Binding-site contacts:
Ligand atom C5 contacts residue GLU75 of chain 1.I at 3.7 Å.
Ligand atom O13 contacts residue MN1 of chain 1.NC at 3.5 Å.
Ligand atom O13 contacts residue HIS45 of chain 1.W at 4.0 Å.
Ligand atom C5 contacts residue MN1 of chain 1.NC at 3.7 Å.
Ligand atom C7 contacts residue GLU171 of chain 1.W at 3.5 Å.
Ligand atom C5 contacts residue LEU105 of chain 1.W at 3.9 Å (hydrophobic).
Ligand atom O12 contacts residue ARG97 of chain 1.X at 4.0 Å.
Ligand atom N4 contacts residue MN1 of chain 1.YA at 2.7 Å.
Ligand atom C5 contacts residue GLU171 of chain 1.W at 3.5 Å.
Ligand atom O11 contacts residue ARG97 of chain 1.X at 3.3 Å (salt-bridge).
Ligand atom N2 contacts residue GLU75 of chain 1.I at 3.9 Å.
Ligand atom C5 contacts residue HIS168 of chain 1.W at 3.4 Å.
Ligand atom N4 contacts residue GLU75 of chain 1.I at 2.5 Å (salt-bridge).
Ligand atom C6 contacts residue HIS72 of chain 1.I at 3.6 Å.
Ligand atom N2 contacts residue GLU171 of chain 1.W at 3.9 Å.
Ligand atom N1 contacts residue HIS71 of chain 1.I at 4.0 Å.
Ligand atom N1 contacts residue HIS167 of chain 1.W at 3.5 Å (h-bond).
Ligand atom C3 contacts residue HIS71 of chain 1.I at 3.8 Å.
Ligand atom O10 contacts residue ARG119 of chain 1.X at 3.6 Å.
Ligand atom P9 contacts residue ARG97 of chain 1.X at 3.8 Å.
Ligand atom C6 contacts residue MN1 of chain 1.NC at 3.3 Å.
Ligand atom N4 contacts residue HIS168 of chain 1.W at 3.3 Å (h-bond).
Ligand atom C6 contacts residue GLU171 of chain 1.W at 4.1 Å.
Ligand atom O13 contacts residue GLU171 of chain 1.W at 2.4 Å (salt-bridge).
Ligand atom C5 contacts residue MN1 of chain 1.YA at 3.7 Å.
Ligand atom N1 contacts residue GLU171 of chain 1.W at 2.7 Å (salt-bridge).
Ligand atom N2 contacts residue HIS72 of chain 1.I at 3.8 Å.
Ligand atom O10 contacts residue ARG97 of chain 1.X at 3.6 Å.
Ligand atom C5 contacts residue HIS167 of chain 1.W at 3.3 Å.
Ligand atom N4 contacts residue HIS71 of chain 1.I at 2.8 Å (h-bond).
Ligand atom C3 contacts residue MN1 of chain 1.YA at 3.7 Å.
Ligand atom C7 contacts residue MN1 of chain 1.NC at 4.0 Å.
Ligand atom O12 contacts residue ARG119 of chain 1.X at 3.5 Å (salt-bridge).
Ligand atom C3 contacts residue GLU75 of chain 1.I at 2.7 Å.
Ligand atom O10 contacts residue LYS175 of chain 1.W at 2.7 Å (salt-bridge).
Ligand atom O13 contacts residue GLN49 of chain 1.W at 4.0 Å.
Ligand atom N1 contacts residue HIS72 of chain 1.I at 3.8 Å.
Ligand atom N2 contacts residue MN1 of chain 1.NC at 3.4 Å.
Ligand atom C5 contacts residue HIS71 of chain 1.I at 3.2 Å.
Ligand atom N1 contacts residue MN1 of chain 1.NC at 2.6 Å.

Sequence of chain 1.X:
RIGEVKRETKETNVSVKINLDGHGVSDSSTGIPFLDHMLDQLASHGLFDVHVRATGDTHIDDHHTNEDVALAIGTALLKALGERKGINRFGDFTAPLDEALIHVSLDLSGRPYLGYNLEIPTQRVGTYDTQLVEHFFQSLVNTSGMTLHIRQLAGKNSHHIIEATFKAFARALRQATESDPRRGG

Sequence of chain 1.W:
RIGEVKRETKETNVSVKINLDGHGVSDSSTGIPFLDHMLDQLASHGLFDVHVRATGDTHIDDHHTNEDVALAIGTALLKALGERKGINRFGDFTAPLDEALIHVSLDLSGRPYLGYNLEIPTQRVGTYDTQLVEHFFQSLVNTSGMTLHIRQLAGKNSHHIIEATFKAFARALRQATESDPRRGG

Sequence of chain 1.I:
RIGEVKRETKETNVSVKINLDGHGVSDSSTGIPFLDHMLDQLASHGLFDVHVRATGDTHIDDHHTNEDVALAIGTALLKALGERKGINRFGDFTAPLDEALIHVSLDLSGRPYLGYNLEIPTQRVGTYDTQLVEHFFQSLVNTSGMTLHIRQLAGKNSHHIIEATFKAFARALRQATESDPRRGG

The small molecule below binds the protein below.
Small molecule (SMILES): O=P(O)(O)C[C@H](O)Cn1cncn1